Sequence of chain 1.B:
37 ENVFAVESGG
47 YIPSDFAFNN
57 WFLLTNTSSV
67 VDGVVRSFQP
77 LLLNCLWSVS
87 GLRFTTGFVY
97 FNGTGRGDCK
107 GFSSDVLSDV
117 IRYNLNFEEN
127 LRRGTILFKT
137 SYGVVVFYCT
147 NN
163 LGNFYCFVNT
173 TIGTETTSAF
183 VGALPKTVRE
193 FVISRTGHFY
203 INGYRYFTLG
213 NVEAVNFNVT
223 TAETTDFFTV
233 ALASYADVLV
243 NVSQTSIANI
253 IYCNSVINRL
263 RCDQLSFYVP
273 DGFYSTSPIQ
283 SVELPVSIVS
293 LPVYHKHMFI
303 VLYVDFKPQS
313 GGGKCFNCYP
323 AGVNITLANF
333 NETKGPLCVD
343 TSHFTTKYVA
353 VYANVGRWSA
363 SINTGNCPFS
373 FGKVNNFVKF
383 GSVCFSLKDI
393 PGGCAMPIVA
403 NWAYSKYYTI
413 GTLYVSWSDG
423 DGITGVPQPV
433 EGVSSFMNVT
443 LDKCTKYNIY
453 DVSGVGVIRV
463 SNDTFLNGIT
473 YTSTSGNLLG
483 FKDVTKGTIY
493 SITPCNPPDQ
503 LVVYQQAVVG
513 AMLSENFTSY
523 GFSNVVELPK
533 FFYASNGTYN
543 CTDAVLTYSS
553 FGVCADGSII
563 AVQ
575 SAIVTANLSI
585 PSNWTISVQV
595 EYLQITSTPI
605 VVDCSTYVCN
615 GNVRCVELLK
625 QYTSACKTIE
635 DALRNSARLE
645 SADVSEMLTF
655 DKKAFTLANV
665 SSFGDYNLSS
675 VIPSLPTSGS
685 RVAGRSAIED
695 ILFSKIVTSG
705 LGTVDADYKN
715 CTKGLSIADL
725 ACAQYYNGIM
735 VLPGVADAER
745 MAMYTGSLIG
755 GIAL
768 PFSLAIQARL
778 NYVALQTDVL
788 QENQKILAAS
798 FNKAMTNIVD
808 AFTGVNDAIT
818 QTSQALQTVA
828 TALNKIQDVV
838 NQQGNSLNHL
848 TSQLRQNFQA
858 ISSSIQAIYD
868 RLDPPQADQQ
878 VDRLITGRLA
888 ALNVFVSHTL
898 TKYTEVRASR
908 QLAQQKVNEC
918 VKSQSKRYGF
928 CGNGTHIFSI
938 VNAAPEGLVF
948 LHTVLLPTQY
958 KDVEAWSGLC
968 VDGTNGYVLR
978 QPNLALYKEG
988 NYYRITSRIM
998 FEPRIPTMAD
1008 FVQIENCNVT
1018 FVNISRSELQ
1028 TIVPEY

This protein binds this small molecule.
Small molecule (SMILES): CC(=O)N[C@@H]1[C@@H](O)[C@H](O)[C@@H](CO)O[C@H]1O

Binding-site contacts:
Ligand atom C6 contacts residue LYS717 of chain 1.B at 4.2 Å.
Ligand atom O5 contacts residue LYS717 of chain 1.B at 4.0 Å.
Ligand atom C3 contacts residue ASN714 of chain 1.B at 3.8 Å.
Ligand atom O7 contacts residue ASN714 of chain 1.B at 2.9 Å (h-bond).
Ligand atom N2 contacts residue ASN714 of chain 1.B at 3.0 Å (h-bond).
Ligand atom C1 contacts residue ASN714 of chain 1.B at 1.4 Å.
Ligand atom C4 contacts residue ASN714 of chain 1.B at 4.2 Å.
Ligand atom O5 contacts residue ASN714 of chain 1.B at 2.3 Å (h-bond).
Ligand atom C5 contacts residue LYS717 of chain 1.B at 4.3 Å.
Ligand atom C2 contacts residue ASN714 of chain 1.B at 2.5 Å.
Ligand atom C7 contacts residue ASN714 of chain 1.B at 3.2 Å.
Ligand atom C5 contacts residue ASN714 of chain 1.B at 3.7 Å.
Ligand atom C8 contacts residue ASP711 of chain 1.B at 4.0 Å.